A small-molecule ligand and the protein it binds are described below.
Small molecule (SMILES): CCCCC[C@H](CC(=O)NO)C(=O)N[C@H](C(=O)N1CCC[C@H]1CO)C(C)C

Binding-site contacts:
Ligand atom N1 contacts residue LYS289 of chain 1.E at 3.6 Å (salt-bridge).
Ligand atom O2 contacts residue ASP294 of chain 1.E at 2.4 Å (salt-bridge).
Ligand atom N1 contacts residue ASP294 of chain 1.E at 3.2 Å (salt-bridge).
Ligand atom C3 contacts residue ASP371 of chain 1.E at 3.6 Å.
Ligand atom C12 contacts residue GLY404 of chain 1.E at 3.8 Å.
Ligand atom O2 contacts residue LEU402 of chain 1.E at 4.0 Å.
Ligand atom N1 contacts residue ASP371 of chain 1.E at 3.8 Å.
Ligand atom O2 contacts residue MN1 of chain 1.S at 1.9 Å.
Ligand atom O4 contacts residue MN1 of chain 1.S at 3.9 Å.
Ligand atom C26 contacts residue ILE408 of chain 1.E at 4.0 Å (hydrophobic).
Ligand atom C5 contacts residue LEU402 of chain 1.E at 3.9 Å (hydrophobic).
Ligand atom O27 contacts residue ALA405 of chain 1.E at 3.2 Å (h-bond).
Ligand atom C10 contacts residue ASN369 of chain 1.E at 3.7 Å.
Ligand atom O4 contacts residue GLU373 of chain 1.E at 3.8 Å.
Ligand atom O2 contacts residue ASP371 of chain 1.E at 3.0 Å (salt-bridge).
Ligand atom C3 contacts residue MN1 of chain 1.T at 2.7 Å.
Ligand atom N1 contacts residue MN1 of chain 1.T at 2.7 Å.
Ligand atom O2 contacts residue GLU373 of chain 1.E at 2.7 Å (salt-bridge).
Ligand atom O4 contacts residue ASP371 of chain 1.E at 2.4 Å (salt-bridge).
Ligand atom C3 contacts residue ASP294 of chain 1.E at 3.6 Å.
Ligand atom C3 contacts residue LEU402 of chain 1.E at 4.0 Å (hydrophobic).
Ligand atom O2 contacts residue MN1 of chain 1.T at 1.9 Å.
Ligand atom O4 contacts residue ASP294 of chain 1.E at 3.1 Å (salt-bridge).
Ligand atom N1 contacts residue MN1 of chain 1.S at 2.6 Å.
Ligand atom C5 contacts residue LYS301 of chain 1.E at 4.0 Å.
Ligand atom C3 contacts residue MN1 of chain 1.S at 3.6 Å.
Ligand atom O2 contacts residue LYS289 of chain 1.E at 3.1 Å (salt-bridge).
Ligand atom C3 contacts residue LYS301 of chain 1.E at 3.6 Å.
Ligand atom O13 contacts residue GLY404 of chain 1.E at 3.1 Å (h-bond).
Ligand atom C8 contacts residue ARG375 of chain 1.E at 4.1 Å.
Ligand atom C10 contacts residue LEU463 of chain 1.E at 3.9 Å (hydrophobic).
Ligand atom N1 contacts residue GLU373 of chain 1.E at 4.0 Å.
Ligand atom C18 contacts residue TYR305 of chain 1.E at 4.1 Å (hydrophobic).
Ligand atom O27 contacts residue GLY404 of chain 1.E at 3.7 Å.
Ligand atom N1 contacts residue LEU402 of chain 1.E at 3.3 Å (h-bond).
Ligand atom C11 contacts residue LEU463 of chain 1.E at 3.8 Å (hydrophobic).
Ligand atom O4 contacts residue LYS301 of chain 1.E at 2.9 Å (salt-bridge).
Ligand atom O2 contacts residue ASP312 of chain 1.E at 3.8 Å.
Ligand atom C11 contacts residue ASN369 of chain 1.E at 3.7 Å.
Ligand atom O4 contacts residue MN1 of chain 1.T at 1.9 Å.

Sequence of chain 1.E:
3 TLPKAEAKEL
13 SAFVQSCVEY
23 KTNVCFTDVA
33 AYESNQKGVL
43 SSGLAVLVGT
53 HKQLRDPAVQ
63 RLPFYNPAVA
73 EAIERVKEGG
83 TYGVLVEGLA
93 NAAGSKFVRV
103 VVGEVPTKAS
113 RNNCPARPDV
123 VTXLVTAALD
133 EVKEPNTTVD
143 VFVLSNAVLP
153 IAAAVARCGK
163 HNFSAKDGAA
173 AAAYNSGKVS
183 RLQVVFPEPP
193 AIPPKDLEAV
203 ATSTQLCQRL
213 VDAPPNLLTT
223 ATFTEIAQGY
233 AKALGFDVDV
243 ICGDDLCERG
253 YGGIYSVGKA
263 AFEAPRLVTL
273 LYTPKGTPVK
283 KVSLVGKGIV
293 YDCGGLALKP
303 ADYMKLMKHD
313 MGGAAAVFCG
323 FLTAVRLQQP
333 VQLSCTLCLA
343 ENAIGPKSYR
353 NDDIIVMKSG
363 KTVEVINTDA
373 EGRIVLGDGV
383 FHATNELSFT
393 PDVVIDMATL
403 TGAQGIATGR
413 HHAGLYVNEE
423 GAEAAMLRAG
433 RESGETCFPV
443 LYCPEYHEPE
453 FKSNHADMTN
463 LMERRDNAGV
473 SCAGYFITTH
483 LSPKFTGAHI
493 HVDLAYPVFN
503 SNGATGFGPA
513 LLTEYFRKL